Sequence of chain 1.A:
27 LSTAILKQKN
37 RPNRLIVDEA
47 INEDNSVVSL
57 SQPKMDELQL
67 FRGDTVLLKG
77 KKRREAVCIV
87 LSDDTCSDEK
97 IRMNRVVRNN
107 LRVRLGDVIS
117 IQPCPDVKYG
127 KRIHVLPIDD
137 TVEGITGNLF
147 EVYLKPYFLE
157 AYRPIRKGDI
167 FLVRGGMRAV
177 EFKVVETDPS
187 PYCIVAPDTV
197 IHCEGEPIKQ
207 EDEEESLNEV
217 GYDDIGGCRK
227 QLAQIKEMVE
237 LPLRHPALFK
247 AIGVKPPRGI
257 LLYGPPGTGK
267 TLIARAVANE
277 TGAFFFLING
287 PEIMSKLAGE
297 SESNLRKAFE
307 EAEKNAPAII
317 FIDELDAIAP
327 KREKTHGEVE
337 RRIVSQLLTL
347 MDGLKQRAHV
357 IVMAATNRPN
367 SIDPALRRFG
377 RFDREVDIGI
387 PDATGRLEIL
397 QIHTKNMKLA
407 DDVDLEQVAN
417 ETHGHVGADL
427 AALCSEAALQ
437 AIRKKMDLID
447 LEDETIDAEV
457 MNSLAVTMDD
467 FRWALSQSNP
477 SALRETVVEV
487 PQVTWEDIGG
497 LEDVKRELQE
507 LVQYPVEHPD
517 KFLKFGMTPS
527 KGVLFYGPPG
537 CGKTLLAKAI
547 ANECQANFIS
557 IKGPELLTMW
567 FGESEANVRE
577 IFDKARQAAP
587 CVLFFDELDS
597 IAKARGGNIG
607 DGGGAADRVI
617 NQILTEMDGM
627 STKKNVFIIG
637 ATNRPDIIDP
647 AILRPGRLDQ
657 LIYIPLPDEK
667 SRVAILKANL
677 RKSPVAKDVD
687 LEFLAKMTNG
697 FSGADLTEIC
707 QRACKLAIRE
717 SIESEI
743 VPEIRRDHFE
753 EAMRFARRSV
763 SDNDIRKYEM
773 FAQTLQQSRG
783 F

Binding-site contacts:
Ligand atom S1G contacts residue ARG781 of chain 1.A at 3.5 Å (salt-bridge).
Ligand atom O2B contacts residue LYS539 of chain 1.B at 2.9 Å (salt-bridge).
Ligand atom O3B contacts residue MG1 of chain 1.M at 3.6 Å.
Ligand atom PG contacts residue MG1 of chain 1.M at 3.4 Å.
Ligand atom O3G contacts residue ARG781 of chain 1.A at 2.8 Å (salt-bridge).
Ligand atom N3 contacts residue ASN675 of chain 1.B at 3.4 Å (h-bond).
Ligand atom O2B contacts residue GLY536 of chain 1.B at 3.4 Å (h-bond).
Ligand atom C2 contacts residue ASN675 of chain 1.B at 3.2 Å.
Ligand atom O4' contacts residue ALA700 of chain 1.B at 3.7 Å.
Ligand atom O2A contacts residue THR540 of chain 1.B at 3.2 Å (h-bond).
Ligand atom O3B contacts residue GLY536 of chain 1.B at 2.9 Å (h-bond).
Ligand atom O2B contacts residue GLY538 of chain 1.B at 3.0 Å (h-bond).
Ligand atom O1A contacts residue THR540 of chain 1.B at 3.1 Å (h-bond).
Ligand atom C4 contacts residue LEU541 of chain 1.B at 3.6 Å (hydrophobic).
Ligand atom C2 contacts residue ASP493 of chain 1.B at 3.6 Å.
Ligand atom N1 contacts residue ILE671 of chain 1.B at 3.6 Å.
Ligand atom PA contacts residue MG1 of chain 1.M at 3.1 Å.
Ligand atom N1 contacts residue ASP493 of chain 1.B at 3.6 Å.
Ligand atom O1B contacts residue THR540 of chain 1.B at 3.0 Å (h-bond).
Ligand atom O2A contacts residue LEU541 of chain 1.B at 3.5 Å (h-bond).
Ligand atom C8 contacts residue GLY538 of chain 1.B at 3.6 Å.
Ligand atom O3A contacts residue GLY536 of chain 1.B at 3.6 Å.
Ligand atom O3' contacts residue THR703 of chain 1.B at 3.7 Å.
Ligand atom C2 contacts residue ILE671 of chain 1.B at 3.6 Å (hydrophobic).
Ligand atom S1G contacts residue PRO651 of chain 1.A at 3.5 Å.
Ligand atom O2B contacts residue CYS537 of chain 1.B at 3.0 Å (h-bond).
Ligand atom N1 contacts residue GLY495 of chain 1.B at 3.3 Å (h-bond).
Ligand atom O2G contacts residue MG1 of chain 1.M at 2.1 Å.
Ligand atom S1G contacts residue GLY536 of chain 1.B at 3.6 Å.
Ligand atom PB contacts residue GLY536 of chain 1.B at 3.7 Å.
Ligand atom O1B contacts residue MG1 of chain 1.M at 2.1 Å.
Ligand atom O1A contacts residue MG1 of chain 1.M at 2.1 Å.
Ligand atom N6 contacts residue GLY495 of chain 1.B at 3.5 Å (h-bond).
Ligand atom O2A contacts residue GLY538 of chain 1.B at 3.3 Å.
Ligand atom O3A contacts residue MG1 of chain 1.M at 3.3 Å.
Ligand atom PB contacts residue MG1 of chain 1.M at 3.1 Å.
Ligand atom O1B contacts residue LYS539 of chain 1.B at 3.4 Å.
Ligand atom N7 contacts residue CYS537 of chain 1.B at 3.3 Å.
Ligand atom N7 contacts residue GLY538 of chain 1.B at 3.3 Å (h-bond).
Ligand atom O2A contacts residue LYS539 of chain 1.B at 3.3 Å (salt-bridge).

Sequence of chain 1.B:
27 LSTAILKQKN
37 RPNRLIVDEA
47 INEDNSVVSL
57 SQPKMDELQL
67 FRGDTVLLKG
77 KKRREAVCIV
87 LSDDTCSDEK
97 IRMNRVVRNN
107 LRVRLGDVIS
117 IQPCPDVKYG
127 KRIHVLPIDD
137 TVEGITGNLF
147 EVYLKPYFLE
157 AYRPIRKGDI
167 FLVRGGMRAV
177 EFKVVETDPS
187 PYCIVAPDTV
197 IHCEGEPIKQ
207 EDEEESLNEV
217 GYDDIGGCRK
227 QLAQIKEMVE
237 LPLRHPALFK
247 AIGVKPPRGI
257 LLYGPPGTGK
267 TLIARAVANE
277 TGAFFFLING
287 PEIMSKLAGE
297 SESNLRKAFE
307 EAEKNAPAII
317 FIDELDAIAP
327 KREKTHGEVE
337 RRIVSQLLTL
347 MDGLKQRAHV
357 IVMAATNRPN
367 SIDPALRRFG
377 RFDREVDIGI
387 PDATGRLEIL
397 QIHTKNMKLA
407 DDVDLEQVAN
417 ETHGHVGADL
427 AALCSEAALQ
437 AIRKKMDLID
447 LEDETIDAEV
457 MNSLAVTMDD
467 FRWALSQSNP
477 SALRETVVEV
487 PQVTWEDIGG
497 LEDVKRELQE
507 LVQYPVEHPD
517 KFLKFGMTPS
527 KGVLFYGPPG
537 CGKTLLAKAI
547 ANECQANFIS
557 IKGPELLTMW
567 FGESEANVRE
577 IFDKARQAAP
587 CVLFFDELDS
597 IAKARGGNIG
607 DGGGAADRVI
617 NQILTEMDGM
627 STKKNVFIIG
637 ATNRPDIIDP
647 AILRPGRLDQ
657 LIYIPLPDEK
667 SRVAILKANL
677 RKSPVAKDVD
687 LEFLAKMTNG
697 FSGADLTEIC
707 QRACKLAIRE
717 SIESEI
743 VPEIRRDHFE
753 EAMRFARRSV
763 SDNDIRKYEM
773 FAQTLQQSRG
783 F

The small molecule below binds the protein below.
Small molecule (SMILES): Nc1ncnc2c1ncn2[C@@H]1O[C@H](COP(=O)(O)OP(=O)(O)OP(O)(O)=S)[C@@H](O)[C@H]1O